Binding-site contacts:
Ligand atom C1 contacts residue XM51 of chain 1.I at 0.6 Å.
Ligand atom C14 contacts residue XM51 of chain 1.I at 0.8 Å.
Ligand atom C9 contacts residue FAD1 of chain 1.J at 3.5 Å.
Ligand atom C17 contacts residue GLY175 of chain 1.A at 3.4 Å.
Ligand atom C8 contacts residue XM51 of chain 1.I at 0.5 Å.
Ligand atom C3 contacts residue XM51 of chain 1.I at 0.8 Å.
Ligand atom C8 contacts residue FAD1 of chain 1.J at 3.3 Å.
Ligand atom C6 contacts residue XM51 of chain 1.I at 0.9 Å.
Ligand atom C7 contacts residue XM51 of chain 1.I at 1.5 Å.
Ligand atom O13 contacts residue FAD1 of chain 1.J at 3.7 Å.
Ligand atom C8 contacts residue PHE179 of chain 1.A at 3.6 Å (hydrophobic).
Ligand atom C2 contacts residue FAD1 of chain 1.J at 3.4 Å.
Ligand atom N10 contacts residue XM51 of chain 1.I at 1.4 Å.
Ligand atom O13 contacts residue XM51 of chain 1.I at 1.9 Å.
Ligand atom O16 contacts residue PHE179 of chain 1.A at 3.5 Å.
Ligand atom O16 contacts residue FAD1 of chain 1.J at 3.0 Å (h-bond).
Ligand atom N10 contacts residue FAD1 of chain 1.J at 3.7 Å.
Ligand atom C6 contacts residue FAD1 of chain 1.J at 3.3 Å.
Ligand atom C5 contacts residue FAD1 of chain 1.J at 3.5 Å.
Ligand atom C7 contacts residue PHE179 of chain 1.A at 3.5 Å (hydrophobic).
Ligand atom O15 contacts residue ASN162 of chain 1.B at 2.9 Å (h-bond).
Ligand atom O15 contacts residue XM51 of chain 1.I at 0.4 Å (h-bond).
Ligand atom C14 contacts residue GLY151 of chain 1.B at 3.0 Å.
Ligand atom C7 contacts residue FAD1 of chain 1.J at 3.2 Å.
Ligand atom O15 contacts residue GLY151 of chain 1.B at 3.3 Å.
Ligand atom C1 contacts residue FAD1 of chain 1.J at 3.2 Å.
Ligand atom C12 contacts residue XM51 of chain 1.I at 2.1 Å.
Ligand atom C3 contacts residue FAD1 of chain 1.J at 3.4 Å.
Ligand atom O11 contacts residue XM51 of chain 1.I at 1.4 Å.
Ligand atom C17 contacts residue XM51 of chain 1.I at 1.9 Å.
Ligand atom N10 contacts residue GLY151 of chain 1.B at 3.7 Å.
Ligand atom C17 contacts residue TRP106 of chain 1.B at 3.2 Å (hydrophobic).
Ligand atom C17 contacts residue PHE179 of chain 1.A at 3.0 Å (hydrophobic).
Ligand atom C14 contacts residue GLY150 of chain 1.B at 3.1 Å.
Ligand atom C9 contacts residue XM51 of chain 1.I at 0.7 Å.
Ligand atom C5 contacts residue XM51 of chain 1.I at 0.6 Å.
Ligand atom C2 contacts residue XM51 of chain 1.I at 0.4 Å.
Ligand atom C4 contacts residue XM51 of chain 1.I at 0.6 Å.
Ligand atom O15 contacts residue MET155 of chain 1.B at 3.2 Å.
Ligand atom O16 contacts residue XM51 of chain 1.I at 1.5 Å (h-bond).

Sequence of chain 1.B:
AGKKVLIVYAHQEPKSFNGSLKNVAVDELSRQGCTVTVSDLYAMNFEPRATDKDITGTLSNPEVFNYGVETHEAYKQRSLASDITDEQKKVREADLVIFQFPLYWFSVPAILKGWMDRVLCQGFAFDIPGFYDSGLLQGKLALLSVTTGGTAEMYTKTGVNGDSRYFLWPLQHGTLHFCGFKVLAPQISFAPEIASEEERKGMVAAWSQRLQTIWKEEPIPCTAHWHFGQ

Sequence of chain 1.A:
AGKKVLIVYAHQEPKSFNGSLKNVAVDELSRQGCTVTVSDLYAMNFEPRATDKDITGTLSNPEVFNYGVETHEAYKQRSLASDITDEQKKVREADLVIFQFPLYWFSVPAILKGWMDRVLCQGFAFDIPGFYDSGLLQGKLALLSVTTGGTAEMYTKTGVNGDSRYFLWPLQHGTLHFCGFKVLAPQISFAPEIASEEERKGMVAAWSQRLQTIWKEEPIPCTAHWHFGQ

This small molecule binds to this protein.
Small molecule (SMILES): COc1cc(=O)n(C)c2c3c(ccc12)OCO3